Sequence of chain 6.C:
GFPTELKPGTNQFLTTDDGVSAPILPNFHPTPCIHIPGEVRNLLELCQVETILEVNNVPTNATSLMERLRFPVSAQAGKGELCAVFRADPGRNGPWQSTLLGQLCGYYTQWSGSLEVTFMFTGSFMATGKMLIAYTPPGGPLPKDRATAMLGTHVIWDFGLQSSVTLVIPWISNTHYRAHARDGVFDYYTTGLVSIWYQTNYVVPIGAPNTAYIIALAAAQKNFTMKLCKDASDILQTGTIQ

Binding-site contacts:
Ligand atom C18 contacts residue PHE155 of chain 6.A at 3.9 Å (hydrophobic).
Ligand atom C19 contacts residue VAL192 of chain 6.A at 3.4 Å (hydrophobic).
Ligand atom O3 contacts residue ILE113 of chain 6.A at 3.0 Å (h-bond).
Ligand atom C5 contacts residue TRP203 of chain 6.A at 3.8 Å (hydrophobic).
Ligand atom C14 contacts residue MET195 of chain 6.A at 3.9 Å (hydrophobic).
Ligand atom C7 contacts residue ASN228 of chain 6.A at 3.8 Å.
Ligand atom O3 contacts residue ASP112 of chain 6.A at 3.6 Å.
Ligand atom C12 contacts residue MET195 of chain 6.A at 3.8 Å (hydrophobic).
Ligand atom O1 contacts residue MET195 of chain 6.A at 3.2 Å.
Ligand atom N2 contacts residue TRP203 of chain 6.A at 3.9 Å.
Ligand atom N1 contacts residue THR114 of chain 6.A at 4.0 Å.
Ligand atom C7 contacts residue TYR201 of chain 6.A at 3.8 Å (hydrophobic).
Ligand atom C13 contacts residue ILE111 of chain 6.A at 4.0 Å (hydrophobic).
Ligand atom C19 contacts residue ILE24 of chain 6.C at 3.5 Å (hydrophobic).
Ligand atom N1 contacts residue ASP112 of chain 6.A at 3.9 Å.
Ligand atom C14 contacts residue PHE135 of chain 6.A at 3.7 Å (hydrophobic).
Ligand atom N5 contacts residue PHE137 of chain 6.A at 3.5 Å.
Ligand atom C9 contacts residue ILE113 of chain 6.A at 3.7 Å (hydrophobic).
Ligand atom C3 contacts residue ASP112 of chain 6.A at 3.0 Å.
Ligand atom C16 contacts residue PHE135 of chain 6.A at 3.4 Å (hydrophobic).
Ligand atom C15 contacts residue VAL192 of chain 6.A at 3.2 Å (hydrophobic).
Ligand atom C17 contacts residue PHE135 of chain 6.A at 3.9 Å (hydrophobic).
Ligand atom C8 contacts residue TYR201 of chain 6.A at 3.3 Å (hydrophobic).
Ligand atom O2 contacts residue PHE233 of chain 6.A at 3.0 Å.
Ligand atom N4 contacts residue TRP203 of chain 6.A at 3.6 Å (h-bond).
Ligand atom C14 contacts residue PHE155 of chain 6.A at 3.9 Å (hydrophobic).
Ligand atom C2 contacts residue THR114 of chain 6.A at 3.6 Å.
Ligand atom N6 contacts residue PHE155 of chain 6.A at 3.8 Å.
Ligand atom N5 contacts residue PHE233 of chain 6.A at 3.2 Å.
Ligand atom C13 contacts residue PHE135 of chain 6.A at 3.4 Å (hydrophobic).
Ligand atom C2 contacts residue ASP112 of chain 6.A at 2.8 Å.
Ligand atom N6 contacts residue ILE24 of chain 6.C at 3.9 Å.
Ligand atom O2 contacts residue PHE137 of chain 6.A at 4.0 Å.
Ligand atom C17 contacts residue PHE155 of chain 6.A at 3.7 Å (hydrophobic).
Ligand atom C4 contacts residue TRP203 of chain 6.A at 4.0 Å (hydrophobic).
Ligand atom C16 contacts residue PHE155 of chain 6.A at 3.9 Å (hydrophobic).
Ligand atom C16 contacts residue ILE111 of chain 6.A at 3.5 Å (hydrophobic).
Ligand atom C15 contacts residue MET195 of chain 6.A at 3.8 Å (hydrophobic).
Ligand atom C22 contacts residue VAL179 of chain 6.A at 3.4 Å (hydrophobic).
Ligand atom C13 contacts residue MET195 of chain 6.A at 3.9 Å (hydrophobic).

Sequence of chain 7.C:
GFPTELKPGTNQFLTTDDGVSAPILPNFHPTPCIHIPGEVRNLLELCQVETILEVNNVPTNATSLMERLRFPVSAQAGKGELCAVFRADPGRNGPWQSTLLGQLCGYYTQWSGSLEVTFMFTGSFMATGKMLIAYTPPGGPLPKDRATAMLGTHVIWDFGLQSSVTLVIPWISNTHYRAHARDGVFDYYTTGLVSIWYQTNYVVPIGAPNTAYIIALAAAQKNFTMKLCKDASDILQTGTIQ

This small molecule binds to this protein.
Small molecule (SMILES): Cc1nc(-c2ccc(OCCCCCN3CCN(c4ccnc(N)c4)C3=O)cc2)no1

Sequence of chain 6.A:
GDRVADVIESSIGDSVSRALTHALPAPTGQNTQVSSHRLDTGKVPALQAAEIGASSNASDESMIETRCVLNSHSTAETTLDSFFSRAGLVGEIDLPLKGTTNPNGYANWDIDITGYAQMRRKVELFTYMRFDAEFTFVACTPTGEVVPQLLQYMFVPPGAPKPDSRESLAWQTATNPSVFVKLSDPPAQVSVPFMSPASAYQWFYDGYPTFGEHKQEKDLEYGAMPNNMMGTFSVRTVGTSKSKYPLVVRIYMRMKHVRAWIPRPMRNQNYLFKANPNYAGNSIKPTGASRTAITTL